Sequence of chain 1.B:
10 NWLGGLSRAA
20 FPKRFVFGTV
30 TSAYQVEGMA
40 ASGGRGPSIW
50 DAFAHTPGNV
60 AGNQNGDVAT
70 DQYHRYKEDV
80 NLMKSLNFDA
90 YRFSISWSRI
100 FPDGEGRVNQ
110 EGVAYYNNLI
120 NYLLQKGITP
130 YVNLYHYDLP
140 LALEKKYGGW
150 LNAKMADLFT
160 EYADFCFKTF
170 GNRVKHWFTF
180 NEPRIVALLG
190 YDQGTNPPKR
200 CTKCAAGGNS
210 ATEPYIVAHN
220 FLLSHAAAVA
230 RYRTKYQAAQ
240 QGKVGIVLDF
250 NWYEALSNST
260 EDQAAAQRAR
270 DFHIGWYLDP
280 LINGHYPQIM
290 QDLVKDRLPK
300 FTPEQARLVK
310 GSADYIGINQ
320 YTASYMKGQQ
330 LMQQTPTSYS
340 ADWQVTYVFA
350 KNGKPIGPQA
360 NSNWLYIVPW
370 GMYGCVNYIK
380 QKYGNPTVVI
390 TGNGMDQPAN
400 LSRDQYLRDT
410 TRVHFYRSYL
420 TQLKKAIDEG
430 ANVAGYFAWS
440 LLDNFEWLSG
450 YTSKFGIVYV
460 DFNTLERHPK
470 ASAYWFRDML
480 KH

Binding-site contacts:
Ligand atom O2 contacts residue HIS135 of chain 1.B at 3.1 Å (h-bond).
Ligand atom O3 contacts residue TRP438 of chain 1.B at 3.8 Å.
Ligand atom C5 contacts residue TYR320 of chain 1.B at 3.4 Å (hydrophobic).
Ligand atom O4 contacts residue GLU445 of chain 1.B at 2.6 Å (salt-bridge).
Ligand atom O3 contacts residue GLN34 of chain 1.B at 2.7 Å (h-bond).
Ligand atom C4 contacts residue GLU445 of chain 1.B at 3.7 Å.
Ligand atom C5 contacts residue TRP438 of chain 1.B at 3.8 Å (hydrophobic).
Ligand atom C1 contacts residue TYR320 of chain 1.B at 3.5 Å (hydrophobic).
Ligand atom C3 contacts residue HIS135 of chain 1.B at 3.8 Å.
Ligand atom O2 contacts residue GLU181 of chain 1.B at 2.9 Å (salt-bridge).
Ligand atom O6 contacts residue GOL1 of chain 1.J at 3.1 Å (h-bond).
Ligand atom O3 contacts residue HIS135 of chain 1.B at 2.9 Å (h-bond).
Ligand atom O6 contacts residue TRP363 of chain 1.B at 3.4 Å.
Ligand atom C6 contacts residue TRP438 of chain 1.B at 4.0 Å (hydrophobic).
Ligand atom F1 contacts residue TYR320 of chain 1.B at 2.8 Å.
Ligand atom O6 contacts residue GLU445 of chain 1.B at 2.6 Å (salt-bridge).
Ligand atom O6 contacts residue PHE454 of chain 1.B at 3.7 Å.
Ligand atom C4 contacts residue TRP438 of chain 1.B at 3.9 Å (hydrophobic).
Ligand atom O2 contacts residue ASN180 of chain 1.B at 3.0 Å (h-bond).
Ligand atom C1 contacts residue ASN318 of chain 1.B at 3.9 Å.
Ligand atom C1 contacts residue GLU181 of chain 1.B at 3.5 Å.
Ligand atom C2 contacts residue HIS135 of chain 1.B at 4.0 Å.
Ligand atom C2 contacts residue GLU181 of chain 1.B at 3.2 Å.
Ligand atom C3 contacts residue TRP438 of chain 1.B at 3.8 Å (hydrophobic).
Ligand atom C6 contacts residue GLU445 of chain 1.B at 3.5 Å.
Ligand atom F1 contacts residue TRP438 of chain 1.B at 3.9 Å.
Ligand atom C6 contacts residue GOL1 of chain 1.J at 3.9 Å.
Ligand atom O4 contacts residue TRP438 of chain 1.B at 3.2 Å.
Ligand atom C6 contacts residue PHE454 of chain 1.B at 3.6 Å (hydrophobic).
Ligand atom C6 contacts residue TYR320 of chain 1.B at 3.8 Å (hydrophobic).
Ligand atom O4 contacts residue GLN34 of chain 1.B at 3.0 Å (h-bond).
Ligand atom C1 contacts residue GOL1 of chain 1.J at 3.7 Å.
Ligand atom O2 contacts residue ASN318 of chain 1.B at 3.7 Å.
Ligand atom F1 contacts residue ASN318 of chain 1.B at 3.5 Å.
Ligand atom O3 contacts residue TRP446 of chain 1.B at 3.0 Å (h-bond).
Ligand atom C4 contacts residue TRP446 of chain 1.B at 4.0 Å (hydrophobic).
Ligand atom O5 contacts residue TYR320 of chain 1.B at 3.0 Å (h-bond).
Ligand atom C3 contacts residue GLN34 of chain 1.B at 3.7 Å.
Ligand atom O4 contacts residue TRP446 of chain 1.B at 3.8 Å.
Ligand atom O5 contacts residue GOL1 of chain 1.J at 3.0 Å.

The protein below binds the small molecule below.
Small molecule (SMILES): OC[C@H]1O[C@H](F)[C@H](O)[C@@H](O)[C@@H]1O